Binding-site contacts:
Ligand atom OXT contacts residue TYR61 of chain 1.A at 3.2 Å.
Ligand atom C contacts residue ALA142 of chain 1.A at 3.7 Å (hydrophobic).
Ligand atom OE1 contacts residue THR143 of chain 1.A at 3.0 Å (h-bond).
Ligand atom CA contacts residue ALA142 of chain 1.A at 4.1 Å (hydrophobic).
Ligand atom C contacts residue GLU191 of chain 1.A at 4.2 Å.
Ligand atom O contacts residue TYR61 of chain 1.A at 3.5 Å.
Ligand atom N contacts residue TYR61 of chain 1.A at 3.8 Å.
Ligand atom N contacts residue ALA91 of chain 1.A at 4.3 Å.
Ligand atom O contacts residue ARG96 of chain 1.A at 2.9 Å (salt-bridge).
Ligand atom CD contacts residue THR143 of chain 1.A at 3.4 Å.
Ligand atom CB contacts residue GLY141 of chain 1.A at 4.4 Å.
Ligand atom O contacts residue PRO89 of chain 1.A at 3.4 Å (h-bond).
Ligand atom CA contacts residue GLU191 of chain 1.A at 3.3 Å.
Ligand atom CG contacts residue ASN174 of chain 1.A at 4.0 Å.
Ligand atom CB contacts residue ALA142 of chain 1.A at 4.3 Å (hydrophobic).
Ligand atom N contacts residue TYR217 of chain 1.A at 3.9 Å.
Ligand atom CD contacts residue GLU191 of chain 1.A at 3.9 Å.
Ligand atom N contacts residue GLU191 of chain 1.A at 2.8 Å (salt-bridge).
Ligand atom C contacts residue ALA91 of chain 1.A at 4.1 Å (hydrophobic).
Ligand atom OE1 contacts residue GLY141 of chain 1.A at 3.7 Å.
Ligand atom OE1 contacts residue GLU191 of chain 1.A at 4.2 Å.
Ligand atom OXT contacts residue ALA142 of chain 1.A at 2.8 Å (h-bond).
Ligand atom O contacts residue ALA91 of chain 1.A at 2.9 Å (h-bond).
Ligand atom N contacts residue PRO89 of chain 1.A at 2.8 Å (h-bond).
Ligand atom C contacts residue PRO89 of chain 1.A at 4.1 Å (hydrophobic).
Ligand atom CG contacts residue GLU191 of chain 1.A at 3.8 Å.
Ligand atom CB contacts residue GLU191 of chain 1.A at 4.2 Å.
Ligand atom O contacts residue ALA142 of chain 1.A at 4.2 Å.
Ligand atom CD contacts residue ALA142 of chain 1.A at 4.4 Å (hydrophobic).
Ligand atom OXT contacts residue GLY141 of chain 1.A at 3.3 Å.
Ligand atom O contacts residue LEU90 of chain 1.A at 3.5 Å.
Ligand atom OXT contacts residue ARG96 of chain 1.A at 2.7 Å (salt-bridge).
Ligand atom OE1 contacts residue ALA142 of chain 1.A at 3.2 Å (h-bond).
Ligand atom CA contacts residue PRO89 of chain 1.A at 4.0 Å (hydrophobic).
Ligand atom CB contacts residue TYR61 of chain 1.A at 3.6 Å (hydrophobic).
Ligand atom C contacts residue ARG96 of chain 1.A at 3.5 Å.
Ligand atom OE2 contacts residue GLU191 of chain 1.A at 3.7 Å.
Ligand atom OE2 contacts residue THR143 of chain 1.A at 2.7 Å (h-bond).
Ligand atom CA contacts residue TYR61 of chain 1.A at 3.9 Å (hydrophobic).
Ligand atom C contacts residue TYR61 of chain 1.A at 3.4 Å (hydrophobic).

A protein and the small-molecule ligand that binds it are described below.
Small molecule (SMILES): N[C@@H](CCC(=O)O)C(=O)O

Sequence of chain 1.A:
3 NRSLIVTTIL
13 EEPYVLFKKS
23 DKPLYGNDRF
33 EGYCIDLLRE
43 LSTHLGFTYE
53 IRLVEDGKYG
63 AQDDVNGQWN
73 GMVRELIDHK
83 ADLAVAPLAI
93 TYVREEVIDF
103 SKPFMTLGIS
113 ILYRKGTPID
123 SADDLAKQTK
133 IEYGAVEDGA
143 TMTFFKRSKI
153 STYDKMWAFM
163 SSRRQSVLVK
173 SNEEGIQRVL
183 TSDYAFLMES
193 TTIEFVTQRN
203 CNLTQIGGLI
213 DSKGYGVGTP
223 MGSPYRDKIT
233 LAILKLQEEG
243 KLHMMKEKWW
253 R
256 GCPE